Sequence of chain 1.C:
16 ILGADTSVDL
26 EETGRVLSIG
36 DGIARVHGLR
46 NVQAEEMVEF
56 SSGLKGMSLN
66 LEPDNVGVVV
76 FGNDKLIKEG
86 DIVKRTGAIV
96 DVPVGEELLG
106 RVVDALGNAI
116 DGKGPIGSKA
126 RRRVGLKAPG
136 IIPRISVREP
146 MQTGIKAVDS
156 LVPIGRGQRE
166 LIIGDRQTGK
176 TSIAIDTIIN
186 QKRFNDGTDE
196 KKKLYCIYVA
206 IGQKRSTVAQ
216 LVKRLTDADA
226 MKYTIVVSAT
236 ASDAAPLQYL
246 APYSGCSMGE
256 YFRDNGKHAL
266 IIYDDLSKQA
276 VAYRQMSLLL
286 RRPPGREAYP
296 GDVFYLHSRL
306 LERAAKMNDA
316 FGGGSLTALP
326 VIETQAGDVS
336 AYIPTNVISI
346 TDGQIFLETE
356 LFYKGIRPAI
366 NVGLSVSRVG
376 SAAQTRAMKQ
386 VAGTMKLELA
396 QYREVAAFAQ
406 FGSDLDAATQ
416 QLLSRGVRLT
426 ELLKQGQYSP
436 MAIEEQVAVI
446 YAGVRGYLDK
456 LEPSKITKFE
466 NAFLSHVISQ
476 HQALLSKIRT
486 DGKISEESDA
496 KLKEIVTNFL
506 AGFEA

A small-molecule ligand and the protein it binds are described below.
Small molecule (SMILES): Nc1ncnc2c1ncn2[C@@H]1O[C@H](CO[P](=O)(O)O[P](=O)(O)NP(=O)(O)O)[C@@H](O)[C@H]1O

Sequence of chain 1.F:
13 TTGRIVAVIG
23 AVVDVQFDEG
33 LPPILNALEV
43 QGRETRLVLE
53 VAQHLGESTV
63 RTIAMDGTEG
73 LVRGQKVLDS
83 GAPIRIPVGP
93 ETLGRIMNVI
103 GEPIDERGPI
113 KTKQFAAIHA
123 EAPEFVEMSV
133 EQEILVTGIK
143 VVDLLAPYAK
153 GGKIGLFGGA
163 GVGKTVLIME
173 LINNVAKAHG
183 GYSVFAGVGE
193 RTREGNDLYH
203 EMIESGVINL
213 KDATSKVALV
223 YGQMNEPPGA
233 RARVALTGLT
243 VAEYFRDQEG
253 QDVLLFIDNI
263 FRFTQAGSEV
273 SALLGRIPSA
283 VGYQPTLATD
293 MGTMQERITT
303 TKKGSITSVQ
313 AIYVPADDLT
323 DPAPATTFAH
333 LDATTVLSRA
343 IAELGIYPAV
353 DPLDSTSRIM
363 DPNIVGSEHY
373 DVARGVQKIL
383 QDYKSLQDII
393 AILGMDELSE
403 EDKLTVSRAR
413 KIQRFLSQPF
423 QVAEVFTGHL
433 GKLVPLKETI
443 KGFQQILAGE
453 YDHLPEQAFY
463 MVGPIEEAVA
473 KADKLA

Binding-site contacts:
Ligand atom O1B contacts residue GLN172 of chain 1.C at 3.3 Å (h-bond).
Ligand atom C4 contacts residue GLN432 of chain 1.C at 3.3 Å.
Ligand atom O3A contacts residue LYS175 of chain 1.C at 3.3 Å (salt-bridge).
Ligand atom C8 contacts residue SER177 of chain 1.C at 3.3 Å.
Ligand atom O2G contacts residue MG1 of chain 1.X at 2.1 Å.
Ligand atom N3B contacts residue MG1 of chain 1.X at 3.6 Å.
Ligand atom PG contacts residue MG1 of chain 1.X at 3.4 Å.
Ligand atom O3G contacts residue ARG171 of chain 1.C at 3.4 Å.
Ligand atom O2B contacts residue LYS175 of chain 1.C at 3.5 Å (salt-bridge).
Ligand atom N7 contacts residue SER177 of chain 1.C at 3.7 Å.
Ligand atom PB contacts residue MG1 of chain 1.X at 3.4 Å.
Ligand atom O4' contacts residue PHE357 of chain 1.C at 3.2 Å.
Ligand atom O5' contacts residue SER177 of chain 1.C at 3.7 Å.
Ligand atom O1G contacts residue GLN172 of chain 1.C at 2.6 Å (h-bond).
Ligand atom C8 contacts residue GLN432 of chain 1.C at 3.6 Å.
Ligand atom N3B contacts residue GLN172 of chain 1.C at 3.1 Å (h-bond).
Ligand atom O2' contacts residue GLN432 of chain 1.C at 2.7 Å (h-bond).
Ligand atom O1B contacts residue GLY174 of chain 1.C at 3.4 Å (h-bond).
Ligand atom C2 contacts residue ARG362 of chain 1.C at 3.7 Å.
Ligand atom O2B contacts residue THR176 of chain 1.C at 2.9 Å (h-bond).
Ligand atom PA contacts residue GLY174 of chain 1.C at 3.6 Å.
Ligand atom O2A contacts residue GLY174 of chain 1.C at 3.4 Å.
Ligand atom PB contacts residue LYS175 of chain 1.C at 3.5 Å.
Ligand atom O2B contacts residue MG1 of chain 1.X at 2.2 Å.
Ligand atom O3G contacts residue GLN172 of chain 1.C at 3.1 Å (h-bond).
Ligand atom C5' contacts residue GLN172 of chain 1.C at 3.3 Å.
Ligand atom C4' contacts residue GLN172 of chain 1.C at 3.6 Å.
Ligand atom O1B contacts residue LYS175 of chain 1.C at 2.7 Å (salt-bridge).
Ligand atom O2A contacts residue SER177 of chain 1.C at 2.7 Å (h-bond).
Ligand atom O1B contacts residue THR173 of chain 1.C at 3.2 Å (h-bond).
Ligand atom C5 contacts residue GLN432 of chain 1.C at 3.7 Å.
Ligand atom N7 contacts residue GLN432 of chain 1.C at 3.7 Å.
Ligand atom N6 contacts residue GLN430 of chain 1.C at 2.9 Å (h-bond).
Ligand atom N9 contacts residue GLN432 of chain 1.C at 3.3 Å (h-bond).
Ligand atom O5' contacts residue GLY174 of chain 1.C at 3.4 Å.
Ligand atom O2A contacts residue THR176 of chain 1.C at 3.5 Å (h-bond).
Ligand atom O3A contacts residue GLY174 of chain 1.C at 2.9 Å (h-bond).
Ligand atom PG contacts residue GLN172 of chain 1.C at 3.5 Å.
Ligand atom O2A contacts residue LYS175 of chain 1.C at 3.7 Å.
Ligand atom C2' contacts residue GLN432 of chain 1.C at 3.6 Å.